Binding-site contacts:
Ligand atom C1 contacts residue THR38 of chain 1.B at 3.3 Å.
Ligand atom C8 contacts residue ASN36 of chain 1.B at 4.3 Å.
Ligand atom C3 contacts residue ASN36 of chain 1.B at 3.7 Å.
Ligand atom O5 contacts residue ASN36 of chain 1.B at 2.3 Å (h-bond).
Ligand atom O7 contacts residue HIS74 of chain 1.B at 4.5 Å.
Ligand atom C1 contacts residue ILE39 of chain 1.B at 4.0 Å (hydrophobic).
Ligand atom N2 contacts residue ASN36 of chain 1.B at 2.9 Å (h-bond).
Ligand atom C6 contacts residue ILE39 of chain 1.B at 4.1 Å (hydrophobic).
Ligand atom O7 contacts residue GLY73 of chain 1.B at 3.9 Å.
Ligand atom O6 contacts residue GLY73 of chain 1.B at 4.3 Å.
Ligand atom O7 contacts residue ILE39 of chain 1.B at 4.5 Å.
Ligand atom C6 contacts residue HIS74 of chain 1.B at 3.7 Å.
Ligand atom C6 contacts residue THR38 of chain 1.B at 4.1 Å.
Ligand atom C8 contacts residue ASP72 of chain 1.B at 3.9 Å.
Ligand atom O5 contacts residue ILE39 of chain 1.B at 3.2 Å.
Ligand atom C4 contacts residue ASN36 of chain 1.B at 4.2 Å.
Ligand atom C7 contacts residue ASN36 of chain 1.B at 3.2 Å.
Ligand atom C7 contacts residue ASP72 of chain 1.B at 4.4 Å.
Ligand atom C5 contacts residue THR38 of chain 1.B at 3.4 Å.
Ligand atom O7 contacts residue ASN36 of chain 1.B at 3.2 Å (h-bond).
Ligand atom C2 contacts residue ASN36 of chain 1.B at 2.5 Å.
Ligand atom O6 contacts residue ILE39 of chain 1.B at 3.9 Å.
Ligand atom O7 contacts residue ASP72 of chain 1.B at 4.0 Å.
Ligand atom O6 contacts residue HIS74 of chain 1.B at 3.1 Å (h-bond).
Ligand atom C1 contacts residue ASN36 of chain 1.B at 1.4 Å.
Ligand atom C5 contacts residue ILE39 of chain 1.B at 4.3 Å (hydrophobic).
Ligand atom O5 contacts residue THR38 of chain 1.B at 3.1 Å (h-bond).
Ligand atom C5 contacts residue ASN36 of chain 1.B at 3.6 Å.

Sequence of chain 1.B:
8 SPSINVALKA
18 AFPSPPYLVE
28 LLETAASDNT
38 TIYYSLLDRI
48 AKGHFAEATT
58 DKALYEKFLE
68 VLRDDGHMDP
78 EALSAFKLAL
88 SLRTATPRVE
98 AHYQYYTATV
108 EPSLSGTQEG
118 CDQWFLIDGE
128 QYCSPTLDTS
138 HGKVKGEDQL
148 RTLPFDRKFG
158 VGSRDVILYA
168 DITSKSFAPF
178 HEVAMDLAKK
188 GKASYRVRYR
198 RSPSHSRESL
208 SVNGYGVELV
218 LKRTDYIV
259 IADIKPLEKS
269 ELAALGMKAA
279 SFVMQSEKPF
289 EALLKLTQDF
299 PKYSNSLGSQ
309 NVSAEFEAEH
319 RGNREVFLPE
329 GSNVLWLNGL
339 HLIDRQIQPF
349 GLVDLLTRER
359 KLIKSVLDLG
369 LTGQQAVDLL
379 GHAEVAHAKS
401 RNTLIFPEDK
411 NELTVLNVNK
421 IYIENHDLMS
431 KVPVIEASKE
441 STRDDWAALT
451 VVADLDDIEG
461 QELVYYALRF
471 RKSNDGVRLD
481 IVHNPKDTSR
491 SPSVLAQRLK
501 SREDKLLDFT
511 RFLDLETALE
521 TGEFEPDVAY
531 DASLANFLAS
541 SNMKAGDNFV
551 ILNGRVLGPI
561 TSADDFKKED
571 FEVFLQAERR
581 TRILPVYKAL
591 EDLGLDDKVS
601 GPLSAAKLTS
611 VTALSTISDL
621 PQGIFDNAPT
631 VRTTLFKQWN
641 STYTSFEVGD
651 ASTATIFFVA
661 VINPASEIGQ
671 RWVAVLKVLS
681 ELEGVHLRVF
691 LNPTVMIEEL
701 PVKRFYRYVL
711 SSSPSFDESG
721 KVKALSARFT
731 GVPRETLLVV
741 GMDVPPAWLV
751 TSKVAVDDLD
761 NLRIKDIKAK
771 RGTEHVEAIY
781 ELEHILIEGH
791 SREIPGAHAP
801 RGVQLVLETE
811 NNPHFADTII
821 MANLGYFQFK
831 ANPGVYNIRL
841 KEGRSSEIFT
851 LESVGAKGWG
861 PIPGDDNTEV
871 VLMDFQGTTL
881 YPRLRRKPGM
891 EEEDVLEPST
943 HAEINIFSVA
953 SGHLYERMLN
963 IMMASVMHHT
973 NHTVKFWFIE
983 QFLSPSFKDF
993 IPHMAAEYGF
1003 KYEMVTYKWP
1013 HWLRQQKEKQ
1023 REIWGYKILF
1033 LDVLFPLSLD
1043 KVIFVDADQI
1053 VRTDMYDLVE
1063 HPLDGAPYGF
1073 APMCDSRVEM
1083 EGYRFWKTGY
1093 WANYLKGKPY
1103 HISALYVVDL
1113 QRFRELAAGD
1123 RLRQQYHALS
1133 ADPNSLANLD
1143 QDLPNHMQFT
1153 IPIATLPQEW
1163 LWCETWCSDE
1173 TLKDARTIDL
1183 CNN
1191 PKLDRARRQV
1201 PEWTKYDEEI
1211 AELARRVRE

This small molecule binds to this protein.
Small molecule (SMILES): CC(=O)N[C@H]1[C@H](O[C@H]2[C@H](O)[C@@H](NC(C)=O)CO[C@@H]2CO)O[C@H](CO)[C@@H](O[C@@H]2O[C@H](CO)[C@@H](O)[C@H](O)[C@@H]2O)[C@@H]1O